Binding-site contacts:
Ligand atom OP1 contacts residue ARG131 of chain 19.A at 3.4 Å (salt-bridge).
Ligand atom C4 contacts residue ASN16 of chain 60.A at 4.1 Å.
Ligand atom O5' contacts residue ARG131 of chain 19.A at 2.6 Å (salt-bridge).
Ligand atom C2 contacts residue ARG125 of chain 19.A at 3.8 Å.
Ligand atom C5' contacts residue ARG131 of chain 19.A at 3.2 Å.
Ligand atom N3 contacts residue ARG125 of chain 19.A at 3.6 Å (salt-bridge).
Ligand atom C4' contacts residue ARG125 of chain 19.A at 4.4 Å.
Ligand atom C5' contacts residue SER77 of chain 19.A at 4.4 Å.
Ligand atom N1 contacts residue ASN16 of chain 60.A at 4.4 Å.
Ligand atom C1' contacts residue ARG125 of chain 19.A at 4.2 Å.
Ligand atom C2 contacts residue ASN16 of chain 60.A at 3.0 Å.
Ligand atom O2 contacts residue ARG125 of chain 19.A at 3.9 Å.
Ligand atom C6 contacts residue ARG125 of chain 19.A at 3.5 Å.
Ligand atom OP1 contacts residue ARG125 of chain 19.A at 2.9 Å (salt-bridge).
Ligand atom P contacts residue ILE23 of chain 60.A at 4.4 Å.
Ligand atom N1 contacts residue ARG125 of chain 19.A at 3.7 Å.
Ligand atom C2' contacts residue ARG125 of chain 19.A at 3.6 Å.
Ligand atom OP3 contacts residue ARG125 of chain 19.A at 2.8 Å.
Ligand atom P contacts residue ARG125 of chain 19.A at 3.7 Å.
Ligand atom C4 contacts residue ARG125 of chain 19.A at 3.5 Å.
Ligand atom OP2 contacts residue ARG131 of chain 19.A at 3.7 Å.
Ligand atom OP3 contacts residue ILE23 of chain 60.A at 4.2 Å.
Ligand atom P contacts residue ARG131 of chain 19.A at 3.5 Å.
Ligand atom C5' contacts residue ARG125 of chain 19.A at 4.1 Å.
Ligand atom N3 contacts residue SER17 of chain 60.A at 4.3 Å.
Ligand atom C3' contacts residue ARG125 of chain 19.A at 3.3 Å.
Ligand atom C5 contacts residue THR21 of chain 60.A at 4.3 Å.
Ligand atom O4 contacts residue THR21 of chain 60.A at 3.9 Å.
Ligand atom O3' contacts residue ARG125 of chain 19.A at 4.0 Å.
Ligand atom O2 contacts residue ASN16 of chain 60.A at 2.5 Å (h-bond).
Ligand atom C5' contacts residue MET76 of chain 19.A at 4.3 Å (hydrophobic).
Ligand atom OP2 contacts residue ILE23 of chain 60.A at 4.5 Å.
Ligand atom C4 contacts residue SER17 of chain 60.A at 4.1 Å.
Ligand atom O5' contacts residue ARG125 of chain 19.A at 3.0 Å (salt-bridge).
Ligand atom C5 contacts residue ARG125 of chain 19.A at 3.5 Å.
Ligand atom O4 contacts residue ARG125 of chain 19.A at 3.8 Å.
Ligand atom N3 contacts residue ASN16 of chain 60.A at 2.9 Å (h-bond).
Ligand atom OP2 contacts residue SER77 of chain 19.A at 4.1 Å.
Ligand atom O4 contacts residue SER17 of chain 60.A at 3.2 Å.
Ligand atom OP1 contacts residue ILE23 of chain 60.A at 4.0 Å.

This protein binds this small molecule.
Small molecule (SMILES): CO[P](=O)(O)O[C@H]1[C@@H](O)[C@H](n2ccc(=O)[nH]c2=O)O[C@@H]1COP(=O)(O)O

Sequence of chain 19.A:
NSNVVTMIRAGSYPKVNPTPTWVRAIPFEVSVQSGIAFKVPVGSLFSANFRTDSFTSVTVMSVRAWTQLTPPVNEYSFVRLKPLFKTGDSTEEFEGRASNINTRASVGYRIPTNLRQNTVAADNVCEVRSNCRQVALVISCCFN

Sequence of chain 60.A:
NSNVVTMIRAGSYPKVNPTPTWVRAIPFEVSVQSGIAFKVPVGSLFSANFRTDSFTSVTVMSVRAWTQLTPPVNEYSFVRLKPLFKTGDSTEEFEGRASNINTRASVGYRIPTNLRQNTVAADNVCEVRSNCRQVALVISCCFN